This protein binds this small molecule.
Small molecule (SMILES): CC(=O)N[C@@H]1[C@@H](O)[C@H](O)[C@@H](CO)O[C@H]1O

Binding-site contacts:
Ligand atom C3 contacts residue HIS158 of chain 2.D at 4.4 Å.
Ligand atom O5 contacts residue ASN154 of chain 2.D at 2.4 Å (h-bond).
Ligand atom O7 contacts residue ASN154 of chain 2.D at 4.2 Å.
Ligand atom C6 contacts residue GLY157 of chain 2.D at 3.9 Å.
Ligand atom O6 contacts residue ASN154 of chain 2.D at 4.2 Å.
Ligand atom C2 contacts residue HIS158 of chain 2.D at 3.7 Å.
Ligand atom C4 contacts residue HIS158 of chain 2.D at 4.1 Å.
Ligand atom C7 contacts residue SER149 of chain 2.D at 4.4 Å.
Ligand atom C1 contacts residue HIS158 of chain 2.D at 3.9 Å.
Ligand atom C4 contacts residue ASN154 of chain 2.D at 4.3 Å.
Ligand atom C8 contacts residue VAL153 of chain 2.D at 3.2 Å (hydrophobic).
Ligand atom C6 contacts residue HIS158 of chain 2.D at 4.3 Å.
Ligand atom C7 contacts residue VAL153 of chain 2.D at 3.6 Å (hydrophobic).
Ligand atom C2 contacts residue ASN154 of chain 2.D at 2.4 Å.
Ligand atom O6 contacts residue GLY157 of chain 2.D at 3.1 Å.
Ligand atom O5 contacts residue HIS158 of chain 2.D at 3.5 Å.
Ligand atom C5 contacts residue ASN154 of chain 2.D at 3.7 Å.
Ligand atom O7 contacts residue GLY150 of chain 2.D at 3.4 Å.
Ligand atom C8 contacts residue ASN154 of chain 2.D at 3.1 Å.
Ligand atom O7 contacts residue VAL153 of chain 2.D at 3.3 Å.
Ligand atom C3 contacts residue ASN154 of chain 2.D at 3.8 Å.
Ligand atom C5 contacts residue HIS158 of chain 2.D at 4.2 Å.
Ligand atom C1 contacts residue ASN154 of chain 2.D at 1.4 Å.
Ligand atom N2 contacts residue ASN154 of chain 2.D at 2.8 Å (h-bond).
Ligand atom O3 contacts residue HIS148 of chain 2.D at 3.7 Å.
Ligand atom O6 contacts residue HIS158 of chain 2.D at 4.2 Å.
Ligand atom C7 contacts residue ASN154 of chain 2.D at 3.2 Å.
Ligand atom O7 contacts residue SER149 of chain 2.D at 3.4 Å (h-bond).

Sequence of chain 2.D:
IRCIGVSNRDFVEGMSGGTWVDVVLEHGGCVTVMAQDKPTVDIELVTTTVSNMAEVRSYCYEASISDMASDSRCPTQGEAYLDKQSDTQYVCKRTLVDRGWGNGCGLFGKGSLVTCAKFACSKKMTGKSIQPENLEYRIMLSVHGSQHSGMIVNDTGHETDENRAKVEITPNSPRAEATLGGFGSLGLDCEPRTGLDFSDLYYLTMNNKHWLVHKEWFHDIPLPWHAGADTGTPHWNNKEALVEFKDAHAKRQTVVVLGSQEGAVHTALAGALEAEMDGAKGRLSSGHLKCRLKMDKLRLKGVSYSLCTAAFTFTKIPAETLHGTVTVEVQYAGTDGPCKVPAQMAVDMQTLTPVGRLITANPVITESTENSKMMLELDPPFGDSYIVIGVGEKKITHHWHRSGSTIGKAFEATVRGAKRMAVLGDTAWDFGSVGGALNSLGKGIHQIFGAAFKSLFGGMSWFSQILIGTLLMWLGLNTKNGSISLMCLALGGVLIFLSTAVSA